The small molecule below binds the protein below.
Small molecule (SMILES): Cc1cn([C@H]2C[C@H](O)[C@@H](COP(=O)(O)NP(=O)(O)OP(=O)(O)O)O2)c(=O)[nH]c1=O

Sequence of chain 1.A:
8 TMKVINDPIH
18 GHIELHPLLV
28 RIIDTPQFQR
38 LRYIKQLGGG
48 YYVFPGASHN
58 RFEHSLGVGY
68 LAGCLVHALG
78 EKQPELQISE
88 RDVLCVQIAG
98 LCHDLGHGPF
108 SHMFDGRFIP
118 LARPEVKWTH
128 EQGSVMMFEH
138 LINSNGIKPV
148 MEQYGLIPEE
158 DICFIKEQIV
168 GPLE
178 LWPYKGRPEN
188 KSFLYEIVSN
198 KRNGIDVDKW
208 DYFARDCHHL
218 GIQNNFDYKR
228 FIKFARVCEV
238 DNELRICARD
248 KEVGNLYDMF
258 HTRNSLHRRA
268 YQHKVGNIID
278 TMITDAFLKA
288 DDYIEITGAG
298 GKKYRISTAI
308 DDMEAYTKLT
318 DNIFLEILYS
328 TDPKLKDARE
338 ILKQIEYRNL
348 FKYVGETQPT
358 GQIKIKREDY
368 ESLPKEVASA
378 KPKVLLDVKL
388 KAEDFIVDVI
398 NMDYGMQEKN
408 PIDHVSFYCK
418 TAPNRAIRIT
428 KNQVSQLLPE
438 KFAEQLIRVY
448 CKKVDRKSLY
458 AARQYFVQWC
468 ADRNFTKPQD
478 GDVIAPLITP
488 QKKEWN

Binding-site contacts:
Ligand atom O4 contacts residue GLN269 of chain 1.A at 3.3 Å (h-bond).
Ligand atom O1G contacts residue TYR209 of chain 1.A at 2.4 Å (h-bond).
Ligand atom O1A contacts residue HIS61 of chain 1.A at 3.5 Å (h-bond).
Ligand atom O4' contacts residue HIS109 of chain 1.A at 3.2 Å.
Ligand atom C5M contacts residue LEU44 of chain 1.A at 3.3 Å (hydrophobic).
Ligand atom O1A contacts residue FE1 of chain 1.Q at 2.1 Å.
Ligand atom O2G contacts residue LYS206 of chain 1.A at 2.5 Å (salt-bridge).
Ligand atom O2A contacts residue HIS104 of chain 1.A at 3.3 Å (h-bond).
Ligand atom O2A contacts residue ASP101 of chain 1.A at 3.0 Å (salt-bridge).
Ligand atom O3' contacts residue ASP213 of chain 1.A at 2.8 Å (salt-bridge).
Ligand atom O4 contacts residue TYR268 of chain 1.A at 3.6 Å (h-bond).
Ligand atom O2B contacts residue ASP205 of chain 1.A at 3.5 Å (salt-bridge).
Ligand atom PA contacts residue ASP205 of chain 1.A at 3.4 Å.
Ligand atom C4' contacts residue ARG58 of chain 1.A at 3.5 Å.
Ligand atom O4' contacts residue ARG58 of chain 1.A at 3.2 Å (salt-bridge).
Ligand atom C3' contacts residue TYR209 of chain 1.A at 3.5 Å (hydrophobic).
Ligand atom PB contacts residue ASP205 of chain 1.A at 3.6 Å.
Ligand atom O1A contacts residue ARG58 of chain 1.A at 2.7 Å (salt-bridge).
Ligand atom N3A contacts residue ASP205 of chain 1.A at 2.6 Å (salt-bridge).
Ligand atom O2A contacts residue FE1 of chain 1.Q at 3.6 Å.
Ligand atom O1A contacts residue ASP101 of chain 1.A at 3.0 Å (salt-bridge).
Ligand atom C5' contacts residue HIS109 of chain 1.A at 3.6 Å.
Ligand atom O3' contacts residue GLN43 of chain 1.A at 3.3 Å (h-bond).
Ligand atom O1A contacts residue ASP205 of chain 1.A at 3.4 Å (salt-bridge).
Ligand atom PA contacts residue ASP101 of chain 1.A at 3.6 Å.
Ligand atom O1G contacts residue ARG260 of chain 1.A at 2.9 Å (salt-bridge).
Ligand atom O2G contacts residue MG1 of chain 1.R at 2.5 Å.
Ligand atom O3G contacts residue ARG260 of chain 1.A at 3.0 Å (salt-bridge).
Ligand atom PA contacts residue FE1 of chain 1.Q at 3.1 Å.
Ligand atom O5' contacts residue HIS109 of chain 1.A at 2.8 Å (h-bond).
Ligand atom PB contacts residue MG1 of chain 1.R at 3.6 Å.
Ligand atom C2 contacts residue HIS109 of chain 1.A at 3.5 Å.
Ligand atom O2B contacts residue MG1 of chain 1.R at 2.3 Å.
Ligand atom O1B contacts residue HIS109 of chain 1.A at 3.5 Å (h-bond).
Ligand atom PG contacts residue LYS206 of chain 1.A at 3.5 Å.
Ligand atom O3' contacts residue TYR209 of chain 1.A at 3.4 Å.
Ligand atom O1G contacts residue LYS206 of chain 1.A at 3.4 Å.
Ligand atom O2A contacts residue HIS127 of chain 1.A at 2.7 Å (h-bond).
Ligand atom O2 contacts residue HIS109 of chain 1.A at 3.2 Å.
Ligand atom PA contacts residue ARG58 of chain 1.A at 3.6 Å.